Sequence of chain 1.E:
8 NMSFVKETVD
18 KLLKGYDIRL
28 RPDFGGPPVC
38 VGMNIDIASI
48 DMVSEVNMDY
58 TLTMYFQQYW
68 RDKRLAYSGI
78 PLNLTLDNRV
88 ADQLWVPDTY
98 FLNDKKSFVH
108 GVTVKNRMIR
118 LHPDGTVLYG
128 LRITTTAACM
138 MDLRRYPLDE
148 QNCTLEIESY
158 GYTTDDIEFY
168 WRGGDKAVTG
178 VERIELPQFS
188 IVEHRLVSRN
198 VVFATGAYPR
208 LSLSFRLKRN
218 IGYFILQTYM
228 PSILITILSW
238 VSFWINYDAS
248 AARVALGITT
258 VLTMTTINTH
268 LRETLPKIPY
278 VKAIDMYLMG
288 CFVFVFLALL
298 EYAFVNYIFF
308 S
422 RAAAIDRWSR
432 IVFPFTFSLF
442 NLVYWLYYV

This small molecule binds to this protein.
Small molecule (SMILES): CC(=O)N[C@@H]1[C@@H](O)[C@H](O)[C@@H](CO)O[C@H]1O

Binding-site contacts:
Ligand atom O6 contacts residue HIS119 of chain 1.E at 4.3 Å.
Ligand atom C1 contacts residue ASN80 of chain 1.E at 1.4 Å.
Ligand atom C6 contacts residue HIS119 of chain 1.E at 3.7 Å.
Ligand atom O7 contacts residue ASN80 of chain 1.E at 2.9 Å (h-bond).
Ligand atom C5 contacts residue ASN80 of chain 1.E at 3.4 Å.
Ligand atom C1 contacts residue HIS119 of chain 1.E at 4.4 Å.
Ligand atom O5 contacts residue ASN80 of chain 1.E at 2.4 Å (h-bond).
Ligand atom C5 contacts residue HIS119 of chain 1.E at 3.9 Å.
Ligand atom C2 contacts residue ASN80 of chain 1.E at 2.7 Å.
Ligand atom C4 contacts residue ASN80 of chain 1.E at 4.2 Å.
Ligand atom C8 contacts residue ASN80 of chain 1.E at 4.3 Å.
Ligand atom N2 contacts residue ASN80 of chain 1.E at 3.1 Å (h-bond).
Ligand atom C3 contacts residue ASN80 of chain 1.E at 3.7 Å.
Ligand atom C7 contacts residue ASN80 of chain 1.E at 3.1 Å.
Ligand atom O5 contacts residue HIS119 of chain 1.E at 3.6 Å.